Binding-site contacts:
Ligand atom C5 contacts residue ARG91 of chain 1.A at 3.7 Å.
Ligand atom O3 contacts residue PHE87 of chain 1.A at 3.2 Å.
Ligand atom C8 contacts residue GLY71 of chain 1.A at 3.7 Å.
Ligand atom O3 contacts residue GLN119 of chain 1.A at 3.2 Å (h-bond).
Ligand atom O6 contacts residue THR70 of chain 1.A at 2.7 Å (h-bond).
Ligand atom C5 contacts residue GLY72 of chain 1.A at 3.5 Å.
Ligand atom C8 contacts residue ALA23 of chain 1.A at 3.8 Å (hydrophobic).
Ligand atom O7 contacts residue ARG91 of chain 1.A at 3.1 Å (salt-bridge).
Ligand atom O4 contacts residue MES1 of chain 1.E at 3.2 Å (h-bond).
Ligand atom C8 contacts residue CYS86 of chain 1.A at 3.8 Å (hydrophobic).
Ligand atom C7 contacts residue GLN119 of chain 1.A at 3.6 Å.
Ligand atom C6 contacts residue TRP73 of chain 1.A at 3.6 Å (hydrophobic).
Ligand atom C4 contacts residue GLU68 of chain 1.A at 3.5 Å.
Ligand atom C8 contacts residue GLN89 of chain 1.A at 3.2 Å.
Ligand atom N2 contacts residue GLN119 of chain 1.A at 3.8 Å.
Ligand atom C4 contacts residue TRP73 of chain 1.A at 3.8 Å (hydrophobic).
Ligand atom C1 contacts residue GLU68 of chain 1.A at 3.8 Å.
Ligand atom O3 contacts residue THR70 of chain 1.A at 3.2 Å (h-bond).
Ligand atom N2 contacts residue GLY71 of chain 1.A at 2.8 Å (h-bond).
Ligand atom O5 contacts residue THR70 of chain 1.A at 3.1 Å (h-bond).
Ligand atom C5 contacts residue THR70 of chain 1.A at 3.8 Å.
Ligand atom C6 contacts residue ARG91 of chain 1.A at 3.8 Å.
Ligand atom C6 contacts residue PHE87 of chain 1.A at 3.6 Å (hydrophobic).
Ligand atom O6 contacts residue PHE87 of chain 1.A at 3.5 Å.
Ligand atom C3 contacts residue GLU68 of chain 1.A at 3.5 Å.
Ligand atom C2 contacts residue GLY71 of chain 1.A at 3.6 Å.
Ligand atom C3 contacts residue GLY71 of chain 1.A at 3.6 Å.
Ligand atom O6 contacts residue THR69 of chain 1.A at 3.5 Å.
Ligand atom N2 contacts residue GLU68 of chain 1.A at 2.9 Å (salt-bridge).
Ligand atom C8 contacts residue GLN119 of chain 1.A at 3.5 Å.
Ligand atom O3 contacts residue GLY71 of chain 1.A at 3.4 Å.
Ligand atom O3 contacts residue TRP73 of chain 1.A at 3.6 Å.
Ligand atom O7 contacts residue GLU90 of chain 1.A at 3.7 Å.
Ligand atom O7 contacts residue PHE87 of chain 1.A at 3.8 Å.
Ligand atom O4 contacts residue GLU68 of chain 1.A at 2.6 Å (salt-bridge).
Ligand atom C2 contacts residue GLU68 of chain 1.A at 3.6 Å.
Ligand atom C8 contacts residue PHE87 of chain 1.A at 3.6 Å (hydrophobic).
Ligand atom C6 contacts residue THR70 of chain 1.A at 3.4 Å.
Ligand atom C7 contacts residue GLY71 of chain 1.A at 3.7 Å.
Ligand atom C3 contacts residue GLY72 of chain 1.A at 3.6 Å.

Sequence of chain 1.A:
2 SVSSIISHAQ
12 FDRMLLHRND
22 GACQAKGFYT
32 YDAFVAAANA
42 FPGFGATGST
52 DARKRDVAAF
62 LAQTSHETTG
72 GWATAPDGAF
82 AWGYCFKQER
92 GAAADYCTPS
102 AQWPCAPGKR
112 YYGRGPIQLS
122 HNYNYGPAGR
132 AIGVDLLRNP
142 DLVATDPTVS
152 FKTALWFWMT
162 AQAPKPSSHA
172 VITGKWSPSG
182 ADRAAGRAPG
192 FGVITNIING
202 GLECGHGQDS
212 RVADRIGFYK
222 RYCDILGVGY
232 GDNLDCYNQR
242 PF

This protein binds this small molecule.
Small molecule (SMILES): CC(=O)N[C@@H]1[C@@H](O)[C@H](O[C@@H]2O[C@H](CO)[C@@H](O[C@@H]3O[C@H](CO)[C@@H](O[C@@H]4O[C@H](CO)[C@@H](O)[C@H](O)[C@H]4NC(C)=O)[C@H](O)[C@H]3NC(C)=O)[C@H](O)[C@H]2NC(C)=O)[C@@H](CO)O[C@H]1O